Binding-site contacts:
Ligand atom O3 contacts residue GLY147 of chain 1.J at 3.0 Å (h-bond).
Ligand atom C6 contacts residue TYR144 of chain 1.J at 3.3 Å (hydrophobic).
Ligand atom C5 contacts residue TYR144 of chain 1.J at 3.9 Å (hydrophobic).
Ligand atom C3 contacts residue ARG146 of chain 1.J at 3.6 Å.
Ligand atom N2 contacts residue ARG146 of chain 1.J at 4.0 Å.
Ligand atom C6 contacts residue GLY147 of chain 1.J at 4.4 Å.
Ligand atom O7 contacts residue ASN99 of chain 1.J at 4.4 Å.
Ligand atom C1 contacts residue ASN99 of chain 1.J at 1.4 Å.
Ligand atom C2 contacts residue ASN99 of chain 1.J at 2.5 Å.
Ligand atom C5 contacts residue ASN99 of chain 1.J at 3.2 Å.
Ligand atom O6 contacts residue GLY147 of chain 1.J at 4.4 Å.
Ligand atom C7 contacts residue ASN99 of chain 1.J at 4.5 Å.
Ligand atom O6 contacts residue TYR144 of chain 1.J at 4.2 Å.
Ligand atom O6 contacts residue ASN99 of chain 1.J at 2.8 Å (h-bond).
Ligand atom O3 contacts residue ASN99 of chain 1.J at 2.9 Å (h-bond).
Ligand atom C3 contacts residue GLY147 of chain 1.J at 3.9 Å.
Ligand atom O3 contacts residue GLY148 of chain 1.J at 4.0 Å.
Ligand atom C4 contacts residue GLY147 of chain 1.J at 3.8 Å.
Ligand atom C4 contacts residue ASN99 of chain 1.J at 3.8 Å.
Ligand atom O4 contacts residue ARG146 of chain 1.J at 3.7 Å.
Ligand atom C3 contacts residue ASN99 of chain 1.J at 3.2 Å.
Ligand atom C6 contacts residue ASN99 of chain 1.J at 3.3 Å.
Ligand atom C4 contacts residue ARG146 of chain 1.J at 4.2 Å.
Ligand atom O5 contacts residue ASN99 of chain 1.J at 2.4 Å (h-bond).
Ligand atom O7 contacts residue ARG146 of chain 1.J at 3.0 Å (salt-bridge).
Ligand atom C2 contacts residue ARG146 of chain 1.J at 4.3 Å.
Ligand atom C8 contacts residue ARG146 of chain 1.J at 4.0 Å.
Ligand atom O5 contacts residue TYR144 of chain 1.J at 3.7 Å.
Ligand atom N2 contacts residue ASN99 of chain 1.J at 3.8 Å.
Ligand atom C7 contacts residue ARG146 of chain 1.J at 3.4 Å.

A protein and the small-molecule ligand that binds it are described below.
Small molecule (SMILES): CC(=O)N[C@H]1[C@H](O[C@H]2[C@H](O)[C@@H](NC(C)=O)CO[C@@H]2CO)O[C@H](CO)[C@@H](O)[C@@H]1O

Sequence of chain 1.J:
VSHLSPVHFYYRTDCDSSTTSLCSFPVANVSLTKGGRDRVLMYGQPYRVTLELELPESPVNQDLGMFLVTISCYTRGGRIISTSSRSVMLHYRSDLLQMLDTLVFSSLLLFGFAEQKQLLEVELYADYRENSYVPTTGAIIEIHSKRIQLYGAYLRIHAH